Binding-site contacts:
Ligand atom C2 contacts residue GLN292 of chain 1.B at 3.9 Å.
Ligand atom C1 contacts residue PHE295 of chain 1.B at 3.4 Å (hydrophobic).
Ligand atom C5 contacts residue LEU351 of chain 1.B at 3.9 Å (hydrophobic).
Ligand atom O2 contacts residue TYR82 of chain 1.B at 3.0 Å (h-bond).
Ligand atom N1 contacts residue GLN292 of chain 1.B at 2.9 Å (h-bond).
Ligand atom N4 contacts residue PHE263 of chain 1.B at 3.8 Å.
Ligand atom C7 contacts residue PHE355 of chain 1.B at 3.8 Å (hydrophobic).
Ligand atom C9 contacts residue PHE295 of chain 1.B at 3.7 Å (hydrophobic).
Ligand atom C25 contacts residue GLU358 of chain 1.B at 3.5 Å.
Ligand atom C6 contacts residue LEU351 of chain 1.B at 3.7 Å (hydrophobic).
Ligand atom C9 contacts residue ILE259 of chain 1.B at 3.8 Å (hydrophobic).
Ligand atom C12 contacts residue THR256 of chain 1.B at 3.5 Å.
Ligand atom C12 contacts residue TYR252 of chain 1.B at 3.9 Å (hydrophobic).
Ligand atom C10 contacts residue PHE295 of chain 1.B at 3.5 Å (hydrophobic).
Ligand atom O1 contacts residue ASN244 of chain 1.B at 3.4 Å (h-bond).
Ligand atom N3 contacts residue PHE295 of chain 1.B at 3.8 Å.
Ligand atom C16 contacts residue PHE263 of chain 1.B at 3.6 Å (hydrophobic).
Ligand atom C13 contacts residue ILE259 of chain 1.B at 3.8 Å (hydrophobic).
Ligand atom C23 contacts residue PHE355 of chain 1.B at 3.8 Å (hydrophobic).
Ligand atom C11 contacts residue ASN244 of chain 1.B at 3.2 Å.
Ligand atom C3 contacts residue PHE263 of chain 1.B at 3.9 Å (hydrophobic).
Ligand atom O3 contacts residue PHE355 of chain 1.B at 3.4 Å.
Ligand atom C8 contacts residue PHE295 of chain 1.B at 3.7 Å (hydrophobic).
Ligand atom C17 contacts residue PHE263 of chain 1.B at 3.8 Å (hydrophobic).
Ligand atom S1 contacts residue ASN244 of chain 1.B at 3.5 Å (h-bond).
Ligand atom C2 contacts residue PHE295 of chain 1.B at 3.6 Å (hydrophobic).
Ligand atom C13 contacts residue THR256 of chain 1.B at 3.6 Å.
Ligand atom C3 contacts residue PHE295 of chain 1.B at 3.9 Å (hydrophobic).
Ligand atom C4 contacts residue GLN292 of chain 1.B at 3.3 Å.
Ligand atom S1 contacts residue TYR82 of chain 1.B at 3.9 Å.
Ligand atom C7 contacts residue MET352 of chain 1.B at 3.8 Å (hydrophobic).
Ligand atom N1 contacts residue PHE295 of chain 1.B at 3.6 Å.
Ligand atom C9 contacts residue GLN292 of chain 1.B at 3.6 Å.
Ligand atom C24 contacts residue PHE263 of chain 1.B at 3.6 Å (hydrophobic).
Ligand atom O2 contacts residue ASN244 of chain 1.B at 3.5 Å (h-bond).
Ligand atom C11 contacts residue TRP255 of chain 1.B at 3.9 Å (hydrophobic).
Ligand atom C5 contacts residue SER291 of chain 1.B at 3.7 Å.
Ligand atom N2 contacts residue PHE295 of chain 1.B at 3.5 Å.
Ligand atom C6 contacts residue MET352 of chain 1.B at 3.5 Å (hydrophobic).
Ligand atom C13 contacts residue GLN292 of chain 1.B at 3.3 Å.

This protein binds this small molecule.
Small molecule (SMILES): CC(C)(C)NC(=O)Cc1ccc(Nc2nc(-c3ccccc3)nc3c2S(=O)(=O)CCC3)cc1

Sequence of chain 1.B:
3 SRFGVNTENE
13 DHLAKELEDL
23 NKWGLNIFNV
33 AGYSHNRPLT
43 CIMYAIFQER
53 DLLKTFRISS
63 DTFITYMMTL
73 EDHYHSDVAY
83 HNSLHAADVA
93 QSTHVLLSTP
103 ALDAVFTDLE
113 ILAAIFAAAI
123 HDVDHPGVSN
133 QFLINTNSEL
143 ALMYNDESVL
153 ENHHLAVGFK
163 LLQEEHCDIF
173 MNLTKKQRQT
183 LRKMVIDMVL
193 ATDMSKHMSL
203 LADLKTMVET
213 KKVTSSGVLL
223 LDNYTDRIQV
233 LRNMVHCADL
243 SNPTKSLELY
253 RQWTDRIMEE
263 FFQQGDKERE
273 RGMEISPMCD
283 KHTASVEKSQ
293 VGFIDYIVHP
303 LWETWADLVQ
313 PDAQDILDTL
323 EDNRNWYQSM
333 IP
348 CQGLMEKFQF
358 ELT